This protein binds this small molecule.
Small molecule (SMILES): CCCCCC(=O)OC[C@H](COP(=O)(O)O)OC(=O)CCCCC

Binding-site contacts:
Ligand atom O13 contacts residue HIS29 of chain 1.H at 4.4 Å.
Ligand atom C21 contacts residue SER28 of chain 1.H at 4.4 Å.
Ligand atom C21 contacts residue SER109 of chain 1.G at 3.9 Å.
Ligand atom O13 contacts residue LEU26 of chain 1.H at 4.0 Å.
Ligand atom O12 contacts residue TYR30 of chain 1.H at 3.8 Å.
Ligand atom P contacts residue ARG27 of chain 1.H at 4.2 Å.
Ligand atom O22 contacts residue ARG27 of chain 1.H at 3.9 Å.
Ligand atom O21 contacts residue SER109 of chain 1.G at 4.3 Å.
Ligand atom C3 contacts residue ARG27 of chain 1.H at 4.4 Å.
Ligand atom C1 contacts residue ARG27 of chain 1.H at 4.3 Å.
Ligand atom P contacts residue LEU26 of chain 1.H at 4.5 Å.
Ligand atom C2 contacts residue ARG27 of chain 1.H at 4.1 Å.
Ligand atom O13 contacts residue SER28 of chain 1.H at 4.2 Å.
Ligand atom O13 contacts residue TYR30 of chain 1.H at 4.2 Å.
Ligand atom O12 contacts residue SER109 of chain 1.G at 4.4 Å.
Ligand atom O11 contacts residue ARG27 of chain 1.H at 3.5 Å (salt-bridge).
Ligand atom C21 contacts residue ARG27 of chain 1.H at 3.6 Å.
Ligand atom O14 contacts residue ALA64 of chain 1.H at 4.2 Å.
Ligand atom O13 contacts residue ARG27 of chain 1.H at 4.0 Å.
Ligand atom O14 contacts residue GLY66 of chain 1.H at 4.3 Å.
Ligand atom O14 contacts residue LEU26 of chain 1.H at 3.9 Å.
Ligand atom O21 contacts residue ARG27 of chain 1.H at 3.0 Å (salt-bridge).

Sequence of chain 1.G:
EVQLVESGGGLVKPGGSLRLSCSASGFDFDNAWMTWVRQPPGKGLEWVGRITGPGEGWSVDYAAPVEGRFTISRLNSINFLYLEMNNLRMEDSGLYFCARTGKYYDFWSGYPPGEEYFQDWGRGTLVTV

Sequence of chain 1.H:
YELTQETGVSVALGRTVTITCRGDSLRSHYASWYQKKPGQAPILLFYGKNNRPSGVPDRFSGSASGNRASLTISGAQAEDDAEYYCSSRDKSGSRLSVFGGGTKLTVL